The protein below binds the small molecule below.
Small molecule (SMILES): Cc1cn([C@H]2C[C@H](O[P](=O)(O)OC[C@H]3O[C@@H](n4ccc(N)nc4=O)C[C@@H]3O[P](=O)(O)OC[C@H]3O[C@@H](n4cnc5c(=O)nc(N)[nH]c54)C[C@@H]3O[P](=O)(O)OC[C@H]3O[C@@H](n4cnc5c(=O)nc(N)[nH]c54)C[C@@H]3O)[C@@H](CO[P](=O)(O)O[C@H]3C[C@H](n4cnc5c(=O)nc(N)[nH]c54)O[C@@H]3COP(=O)(O)O)O2)c(=O)[nH]c1=O

Binding-site contacts:
Ligand atom OP2 contacts residue VAL67 of chain 1.A at 3.4 Å (h-bond).
Ligand atom P contacts residue LYS70 of chain 1.A at 3.8 Å.
Ligand atom OP1 contacts residue LYS70 of chain 1.A at 3.6 Å (salt-bridge).
Ligand atom OP1 contacts residue NA1 of chain 1.H at 2.7 Å (h-bond).
Ligand atom O3' contacts residue GLY66 of chain 1.A at 3.3 Å.
Ligand atom C5' contacts residue GLY66 of chain 1.A at 3.5 Å.
Ligand atom OP1 contacts residue GLY66 of chain 1.A at 2.7 Å (h-bond).
Ligand atom C4' contacts residue GLY66 of chain 1.A at 3.5 Å.
Ligand atom OP2 contacts residue THR69 of chain 1.A at 3.8 Å.
Ligand atom P contacts residue GLY66 of chain 1.A at 3.7 Å.
Ligand atom OP2 contacts residue LYS70 of chain 1.A at 3.1 Å (salt-bridge).
Ligand atom OP1 contacts residue GLY68 of chain 1.A at 2.8 Å (h-bond).
Ligand atom P contacts residue VAL67 of chain 1.A at 3.6 Å.
Ligand atom P contacts residue GLY68 of chain 1.A at 3.6 Å.
Ligand atom N7 contacts residue LYS37 of chain 1.A at 3.8 Å.
Ligand atom OP2 contacts residue LYS37 of chain 1.A at 3.7 Å.
Ligand atom OP2 contacts residue GLY68 of chain 1.A at 3.8 Å.
Ligand atom OP1 contacts residue VAL67 of chain 1.A at 3.2 Å (h-bond).
Ligand atom C6 contacts residue HIS36 of chain 1.A at 3.7 Å.
Ligand atom P contacts residue NA1 of chain 1.H at 3.6 Å.
Ligand atom OP1 contacts residue PRO65 of chain 1.A at 3.7 Å.
Ligand atom C5' contacts residue TYR41 of chain 1.A at 3.4 Å (hydrophobic).
Ligand atom O5' contacts residue GLY68 of chain 1.A at 3.6 Å.
Ligand atom C3' contacts residue GLY68 of chain 1.A at 3.8 Å.
Ligand atom OP1 contacts residue LYS70 of chain 1.A at 3.1 Å.
Ligand atom OP2 contacts residue NA1 of chain 1.H at 3.6 Å.
Ligand atom N3 contacts residue ALA40 of chain 1.A at 3.5 Å.
Ligand atom OP1 contacts residue LEU64 of chain 1.A at 3.7 Å.
Ligand atom OP3 contacts residue LYS37 of chain 1.A at 2.8 Å (salt-bridge).
Ligand atom O3' contacts residue ILE71 of chain 1.A at 3.7 Å.
Ligand atom P contacts residue ILE71 of chain 1.A at 3.9 Å.
Ligand atom O5' contacts residue LYS37 of chain 1.A at 3.6 Å.
Ligand atom OP1 contacts residue ILE71 of chain 1.A at 3.0 Å (h-bond).
Ligand atom OP1 contacts residue THR69 of chain 1.A at 3.8 Å.
Ligand atom P contacts residue LYS37 of chain 1.A at 3.7 Å.
Ligand atom O4' contacts residue ALA40 of chain 1.A at 3.5 Å.
Ligand atom O6 contacts residue HIS36 of chain 1.A at 3.4 Å.
Ligand atom C5' contacts residue GLY68 of chain 1.A at 3.5 Å.
Ligand atom OP2 contacts residue LYS70 of chain 1.A at 2.9 Å (salt-bridge).
Ligand atom C8 contacts residue LYS37 of chain 1.A at 3.6 Å.

Sequence of chain 1.A:
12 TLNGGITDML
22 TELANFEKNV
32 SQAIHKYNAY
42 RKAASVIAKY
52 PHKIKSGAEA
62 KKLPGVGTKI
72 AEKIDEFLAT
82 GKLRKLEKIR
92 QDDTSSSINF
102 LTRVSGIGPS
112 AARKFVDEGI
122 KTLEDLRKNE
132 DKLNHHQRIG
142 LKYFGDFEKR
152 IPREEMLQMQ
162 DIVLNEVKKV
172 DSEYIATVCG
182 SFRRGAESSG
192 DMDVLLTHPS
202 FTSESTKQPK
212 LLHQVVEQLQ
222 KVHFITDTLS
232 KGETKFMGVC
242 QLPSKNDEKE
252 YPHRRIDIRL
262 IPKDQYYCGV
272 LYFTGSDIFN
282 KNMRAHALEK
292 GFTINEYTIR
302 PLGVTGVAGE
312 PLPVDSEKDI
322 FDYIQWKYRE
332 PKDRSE